Binding-site contacts:
Ligand atom C2 contacts residue PHE140 of chain 2.A at 3.7 Å (hydrophobic).
Ligand atom C11 contacts residue MET49 of chain 2.A at 3.7 Å (hydrophobic).
Ligand atom C2 contacts residue ASN142 of chain 2.A at 3.7 Å.
Ligand atom O contacts residue MET165 of chain 2.A at 3.3 Å.
Ligand atom N1 contacts residue CYS145 of chain 2.A at 3.6 Å.
Ligand atom N contacts residue PHE140 of chain 2.A at 3.6 Å.
Ligand atom C3 contacts residue LEU141 of chain 2.A at 3.8 Å (hydrophobic).
Ligand atom C2 contacts residue LEU141 of chain 2.A at 3.6 Å (hydrophobic).
Ligand atom C4 contacts residue HIS163 of chain 2.A at 3.3 Å.
Ligand atom C6 contacts residue CYS145 of chain 2.A at 4.0 Å (hydrophobic).
Ligand atom C7 contacts residue HIS41 of chain 2.A at 3.8 Å.
Ligand atom C12 contacts residue GLN189 of chain 2.A at 4.0 Å.
Ligand atom C10 contacts residue MET49 of chain 2.A at 3.7 Å (hydrophobic).
Ligand atom CL contacts residue GLN189 of chain 2.A at 3.2 Å.
Ligand atom C9 contacts residue MET49 of chain 2.A at 3.8 Å (hydrophobic).
Ligand atom N contacts residue HIS163 of chain 2.A at 2.8 Å (h-bond).
Ligand atom C2 contacts residue GLU166 of chain 2.A at 3.8 Å.
Ligand atom C7 contacts residue CYS145 of chain 2.A at 4.0 Å (hydrophobic).
Ligand atom C3 contacts residue HIS163 of chain 2.A at 4.0 Å.
Ligand atom CL contacts residue MET49 of chain 2.A at 3.8 Å.
Ligand atom C13 contacts residue SER46 of chain 2.A at 3.8 Å.
Ligand atom C3 contacts residue GLU166 of chain 2.A at 3.4 Å.
Ligand atom C4 contacts residue CYS145 of chain 2.A at 3.9 Å (hydrophobic).
Ligand atom C12 contacts residue MET49 of chain 2.A at 4.0 Å (hydrophobic).
Ligand atom C7 contacts residue HIS164 of chain 2.A at 3.7 Å.
Ligand atom C1 contacts residue ASN142 of chain 2.A at 3.8 Å.
Ligand atom C11 contacts residue GLN189 of chain 2.A at 3.4 Å.
Ligand atom C4 contacts residue SER144 of chain 2.A at 4.0 Å.
Ligand atom C1 contacts residue LEU141 of chain 2.A at 4.0 Å (hydrophobic).
Ligand atom O contacts residue GLU166 of chain 2.A at 3.0 Å (salt-bridge).
Ligand atom C15 contacts residue ASN142 of chain 2.A at 4.0 Å.
Ligand atom N contacts residue GLU166 of chain 2.A at 3.8 Å.
Ligand atom CL contacts residue ARG188 of chain 2.A at 3.3 Å.
Ligand atom C contacts residue ASN142 of chain 2.A at 3.9 Å.
Ligand atom C6 contacts residue HIS164 of chain 2.A at 3.9 Å.
Ligand atom N2 contacts residue GLN189 of chain 2.A at 3.7 Å.
Ligand atom C6 contacts residue MET165 of chain 2.A at 3.9 Å (hydrophobic).
Ligand atom C3 contacts residue PHE140 of chain 2.A at 3.2 Å (hydrophobic).
Ligand atom C4 contacts residue GLU166 of chain 2.A at 3.8 Å.
Ligand atom N contacts residue SER144 of chain 2.A at 3.7 Å.

Sequence of chain 1.A:
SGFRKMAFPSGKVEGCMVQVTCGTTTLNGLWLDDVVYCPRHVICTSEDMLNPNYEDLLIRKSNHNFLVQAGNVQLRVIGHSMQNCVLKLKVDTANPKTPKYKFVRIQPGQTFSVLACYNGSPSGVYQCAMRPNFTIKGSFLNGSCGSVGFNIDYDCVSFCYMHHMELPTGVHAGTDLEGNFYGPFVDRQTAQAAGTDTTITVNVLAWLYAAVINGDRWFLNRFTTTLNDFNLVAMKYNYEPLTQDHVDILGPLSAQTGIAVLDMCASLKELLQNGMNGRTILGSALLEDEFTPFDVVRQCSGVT

The small molecule below binds the protein below.
Small molecule (SMILES): Cc1ccncc1NC(=O)Cc1cc(Cl)cc(NCC(C)(C)C#N)c1

Sequence of chain 2.A:
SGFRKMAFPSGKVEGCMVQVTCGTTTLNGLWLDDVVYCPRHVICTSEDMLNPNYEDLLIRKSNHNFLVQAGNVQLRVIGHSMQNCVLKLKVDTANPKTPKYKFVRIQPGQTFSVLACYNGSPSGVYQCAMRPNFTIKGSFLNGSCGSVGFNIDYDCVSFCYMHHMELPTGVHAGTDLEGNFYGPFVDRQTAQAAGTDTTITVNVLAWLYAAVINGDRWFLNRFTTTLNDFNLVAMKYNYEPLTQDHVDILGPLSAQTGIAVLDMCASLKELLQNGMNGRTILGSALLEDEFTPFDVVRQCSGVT